Sequence of chain 2.A:
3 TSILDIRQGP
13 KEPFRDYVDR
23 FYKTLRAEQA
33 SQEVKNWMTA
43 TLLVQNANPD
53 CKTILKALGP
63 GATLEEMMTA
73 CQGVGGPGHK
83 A

Binding-site contacts:
Ligand atom CB contacts residue TYR24 of chain 2.A at 3.5 Å (hydrophobic).
Ligand atom CB contacts residue THR41 of chain 2.A at 3.6 Å.
Ligand atom N contacts residue ASN38 of chain 2.A at 3.4 Å (h-bond).
Ligand atom CD2 contacts residue LEU66 of chain 2.A at 3.7 Å (hydrophobic).
Ligand atom N contacts residue THR41 of chain 2.A at 3.5 Å (h-bond).
Ligand atom CD2 contacts residue TYR24 of chain 2.A at 3.5 Å (hydrophobic).
Ligand atom CD1 contacts residue THR41 of chain 2.A at 3.8 Å.
Ligand atom N contacts residue ASN38 of chain 2.A at 2.8 Å (h-bond).
Ligand atom CE2 contacts residue ASP21 of chain 2.A at 3.7 Å.
Ligand atom CG1 contacts residue THR41 of chain 2.A at 3.7 Å.
Ligand atom CD1 contacts residue LEU66 of chain 2.A at 3.7 Å (hydrophobic).
Ligand atom CA contacts residue ASN38 of chain 2.A at 3.4 Å.
Ligand atom CD2 contacts residue LEU66 of chain 2.A at 3.6 Å (hydrophobic).
Ligand atom CB contacts residue LEU66 of chain 2.A at 3.7 Å (hydrophobic).
Ligand atom CD1 contacts residue TYR24 of chain 2.A at 3.4 Å (hydrophobic).
Ligand atom C contacts residue THR41 of chain 2.A at 3.5 Å.
Ligand atom CA contacts residue THR41 of chain 2.A at 3.5 Å.
Ligand atom CG2 contacts residue LEU66 of chain 2.A at 3.7 Å (hydrophobic).
Ligand atom C contacts residue ASN38 of chain 2.A at 3.8 Å.
Ligand atom O contacts residue ALA42 of chain 2.A at 3.2 Å.
Ligand atom O contacts residue THR41 of chain 2.A at 3.5 Å.
Ligand atom CD1 contacts residue LEU66 of chain 2.A at 3.7 Å (hydrophobic).
Ligand atom CD1 contacts residue LEU45 of chain 2.A at 3.7 Å (hydrophobic).
Ligand atom CD2 contacts residue VAL20 of chain 2.A at 3.7 Å (hydrophobic).
Ligand atom CB contacts residue ASN38 of chain 2.A at 3.2 Å.
Ligand atom CB contacts residue ASN38 of chain 2.A at 3.4 Å.
Ligand atom OH contacts residue VAL20 of chain 2.A at 3.4 Å.
Ligand atom CG2 contacts residue ALA64 of chain 2.A at 3.4 Å (hydrophobic).
Ligand atom CD contacts residue GLN34 of chain 2.A at 3.6 Å.
Ligand atom CD1 contacts residue LEU27 of chain 2.A at 3.7 Å (hydrophobic).
Ligand atom CG contacts residue GLN34 of chain 2.A at 3.7 Å.
Ligand atom OE2 contacts residue GLN34 of chain 2.A at 3.5 Å (h-bond).
Ligand atom CG contacts residue LEU66 of chain 2.A at 3.4 Å (hydrophobic).
Ligand atom CB contacts residue TYR24 of chain 2.A at 3.5 Å (hydrophobic).
Ligand atom OH contacts residue MET70 of chain 2.A at 3.7 Å.
Ligand atom OH contacts residue ASP21 of chain 2.A at 3.3 Å (salt-bridge).
Ligand atom CD1 contacts residue THR41 of chain 2.A at 3.8 Å.
Ligand atom CB contacts residue LYS37 of chain 2.A at 3.7 Å.
Ligand atom O contacts residue THR41 of chain 2.A at 3.4 Å.
Ligand atom OE2 contacts residue ASN38 of chain 2.A at 3.0 Å (h-bond).

The small molecule below binds the protein below.
Small molecule (SMILES): CC[C@H](C)[C@H](N)C(=O)N[C@H](C(=O)N[C@@H](Cc1ccccc1)C(=O)N[C@@H](CCC(=O)O)C(=O)N[C@@H](CC(=O)O)C(=O)N[C@@H](CC(C)C)C(=O)N[C@@H](CC(C)C)C(=O)N[C@@H](CC(=O)O)C(=O)N[C@@H](Cc1ccc(O)cc1)C(=O)N[C@@H](Cc1ccc(O)cc1)C(=O)NCC=O)[C@@H](C)O